The small molecule below binds the protein below.
Small molecule (SMILES): COc1ccc2cc1Oc1cc3c(cc1OC)CC[N+](C)(C)[C@H]3Cc1ccc(cc1)Oc1c(OC)c(OC)cc3c1[C@@H](C2)[N+](C)(C)CC3

Sequence of chain 1.A:
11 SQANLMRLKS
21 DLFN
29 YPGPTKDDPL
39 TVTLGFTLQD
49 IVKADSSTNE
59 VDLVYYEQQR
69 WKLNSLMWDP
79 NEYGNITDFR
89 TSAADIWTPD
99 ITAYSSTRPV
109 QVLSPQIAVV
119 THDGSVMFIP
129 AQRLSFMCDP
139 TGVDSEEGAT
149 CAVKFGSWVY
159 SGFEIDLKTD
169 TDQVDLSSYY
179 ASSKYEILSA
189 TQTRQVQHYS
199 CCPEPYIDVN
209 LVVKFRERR

Binding-site contacts:
Ligand atom C15 contacts residue TRP156 of chain 1.E at 3.6 Å (hydrophobic).
Ligand atom C22 contacts residue TYR64 of chain 1.A at 4.0 Å (hydrophobic).
Ligand atom C43 contacts residue MET125 of chain 1.A at 3.3 Å (hydrophobic).
Ligand atom C46 contacts residue TYR197 of chain 1.E at 3.3 Å (hydrophobic).
Ligand atom C10 contacts residue ILE127 of chain 1.A at 3.4 Å (hydrophobic).
Ligand atom C21 contacts residue TRP156 of chain 1.E at 3.7 Å (hydrophobic).
Ligand atom C48 contacts residue VAL117 of chain 1.A at 3.9 Å (hydrophobic).
Ligand atom O40 contacts residue TYR197 of chain 1.E at 3.9 Å.
Ligand atom C5 contacts residue MET125 of chain 1.A at 3.5 Å (hydrophobic).
Ligand atom C31 contacts residue CYS200 of chain 1.E at 3.7 Å (hydrophobic).
Ligand atom C48 contacts residue ILE127 of chain 1.A at 3.9 Å (hydrophobic).
Ligand atom C14 contacts residue ILE127 of chain 1.A at 4.0 Å (hydrophobic).
Ligand atom C45 contacts residue SER155 of chain 1.E at 3.8 Å.
Ligand atom C46 contacts residue CYS199 of chain 1.E at 3.5 Å (hydrophobic).
Ligand atom C41 contacts residue SER176 of chain 1.A at 3.3 Å.
Ligand atom C32 contacts residue CYS200 of chain 1.E at 3.8 Å (hydrophobic).
Ligand atom C34 contacts residue GLN66 of chain 1.A at 3.6 Å.
Ligand atom C45 contacts residue TRP156 of chain 1.E at 3.3 Å (hydrophobic).
Ligand atom C44 contacts residue TYR102 of chain 1.E at 3.5 Å (hydrophobic).
Ligand atom O40 contacts residue SER176 of chain 1.A at 3.9 Å.
Ligand atom C7 contacts residue MET125 of chain 1.A at 3.3 Å (hydrophobic).
Ligand atom C36 contacts residue GLN66 of chain 1.A at 3.7 Å.
Ligand atom C41 contacts residue TYR197 of chain 1.E at 4.0 Å (hydrophobic).
Ligand atom C44 contacts residue TYR204 of chain 1.E at 3.9 Å (hydrophobic).
Ligand atom C6 contacts residue GLN66 of chain 1.A at 4.0 Å.
Ligand atom C5 contacts residue ILE127 of chain 1.A at 4.0 Å (hydrophobic).
Ligand atom C31 contacts residue TYR204 of chain 1.E at 3.8 Å (hydrophobic).
Ligand atom C13 contacts residue TRP156 of chain 1.E at 4.0 Å (hydrophobic).
Ligand atom C8 contacts residue MET125 of chain 1.A at 3.7 Å (hydrophobic).
Ligand atom C3 contacts residue MET125 of chain 1.A at 3.8 Å (hydrophobic).
Ligand atom C9 contacts residue MET125 of chain 1.A at 3.9 Å (hydrophobic).
Ligand atom C4 contacts residue MET125 of chain 1.A at 3.2 Å (hydrophobic).
Ligand atom O39 contacts residue ILE127 of chain 1.A at 4.0 Å.
Ligand atom C47 contacts residue GLN66 of chain 1.A at 3.9 Å.
Ligand atom C13 contacts residue ILE127 of chain 1.A at 3.8 Å (hydrophobic).
Ligand atom C14 contacts residue TRP156 of chain 1.E at 3.5 Å (hydrophobic).
Ligand atom C22 contacts residue TYR102 of chain 1.E at 3.8 Å (hydrophobic).
Ligand atom C21 contacts residue TYR102 of chain 1.E at 3.9 Å (hydrophobic).
Ligand atom C10 contacts residue MET125 of chain 1.A at 3.8 Å (hydrophobic).
Ligand atom C6 contacts residue ILE127 of chain 1.A at 3.9 Å (hydrophobic).

Sequence of chain 1.E:
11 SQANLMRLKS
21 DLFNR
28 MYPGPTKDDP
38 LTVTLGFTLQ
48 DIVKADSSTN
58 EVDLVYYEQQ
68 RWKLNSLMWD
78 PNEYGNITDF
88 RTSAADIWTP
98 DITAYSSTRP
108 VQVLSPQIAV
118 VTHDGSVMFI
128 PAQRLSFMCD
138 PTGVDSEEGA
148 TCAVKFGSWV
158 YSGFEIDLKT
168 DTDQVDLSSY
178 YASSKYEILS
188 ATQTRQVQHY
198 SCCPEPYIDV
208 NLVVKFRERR